Sequence of chain 2.A:
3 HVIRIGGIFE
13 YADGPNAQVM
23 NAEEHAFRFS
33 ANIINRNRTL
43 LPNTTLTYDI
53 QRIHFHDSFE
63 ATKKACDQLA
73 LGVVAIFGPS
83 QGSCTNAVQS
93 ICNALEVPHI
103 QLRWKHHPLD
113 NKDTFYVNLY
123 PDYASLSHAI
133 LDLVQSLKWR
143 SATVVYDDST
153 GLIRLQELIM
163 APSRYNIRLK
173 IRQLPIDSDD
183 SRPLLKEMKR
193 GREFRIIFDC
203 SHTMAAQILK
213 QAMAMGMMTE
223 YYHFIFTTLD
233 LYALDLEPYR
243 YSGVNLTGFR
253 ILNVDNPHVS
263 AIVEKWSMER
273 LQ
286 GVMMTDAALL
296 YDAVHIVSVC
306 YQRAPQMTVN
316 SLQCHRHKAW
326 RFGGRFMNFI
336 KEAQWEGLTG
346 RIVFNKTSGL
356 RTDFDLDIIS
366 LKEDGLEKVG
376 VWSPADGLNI

Binding-site contacts:
Ligand atom C4 contacts residue ASN39 of chain 2.A at 4.0 Å.
Ligand atom O6 contacts residue TRP340 of chain 2.A at 3.8 Å.
Ligand atom C5 contacts residue THR41 of chain 2.A at 4.4 Å.
Ligand atom C8 contacts residue ASN39 of chain 2.A at 4.5 Å.
Ligand atom C1 contacts residue ASN39 of chain 2.A at 1.4 Å.
Ligand atom O3 contacts residue HIS260 of chain 2.A at 3.4 Å.
Ligand atom O5 contacts residue ASN39 of chain 2.A at 2.4 Å (h-bond).
Ligand atom O7 contacts residue ILE35 of chain 2.A at 4.0 Å.
Ligand atom O3 contacts residue ASN39 of chain 2.A at 4.5 Å.
Ligand atom C7 contacts residue HIS260 of chain 2.A at 4.3 Å.
Ligand atom C3 contacts residue ASN39 of chain 2.A at 3.6 Å.
Ligand atom N2 contacts residue ASN39 of chain 2.A at 2.6 Å (h-bond).
Ligand atom C8 contacts residue HIS260 of chain 2.A at 4.2 Å.
Ligand atom O6 contacts residue LEU42 of chain 2.A at 4.1 Å.
Ligand atom C5 contacts residue ASN39 of chain 2.A at 3.6 Å.
Ligand atom O5 contacts residue LEU42 of chain 2.A at 3.9 Å.
Ligand atom C2 contacts residue ASN39 of chain 2.A at 2.1 Å.
Ligand atom C1 contacts residue THR41 of chain 2.A at 4.4 Å.
Ligand atom O7 contacts residue ASN39 of chain 2.A at 2.8 Å (h-bond).
Ligand atom C7 contacts residue ASN39 of chain 2.A at 3.1 Å.

A protein and the small-molecule ligand that binds it are described below.
Small molecule (SMILES): CC(=O)N[C@@H]1[C@@H](O)[C@H](O)[C@@H](CO)O[C@H]1O